Binding-site contacts:
Ligand atom C8 contacts residue THR437 of chain 1.E at 4.3 Å.
Ligand atom C5 contacts residue ASN435 of chain 1.E at 3.8 Å.
Ligand atom C1 contacts residue ASN435 of chain 1.E at 1.5 Å.
Ligand atom C2 contacts residue ASN435 of chain 1.E at 2.6 Å.
Ligand atom O7 contacts residue ASN435 of chain 1.E at 3.6 Å.
Ligand atom C3 contacts residue ASN435 of chain 1.E at 3.9 Å.
Ligand atom C4 contacts residue ASN435 of chain 1.E at 4.4 Å.
Ligand atom C7 contacts residue ASN435 of chain 1.E at 3.4 Å.
Ligand atom N2 contacts residue ASN435 of chain 1.E at 3.0 Å (h-bond).
Ligand atom C8 contacts residue ASN435 of chain 1.E at 3.8 Å.
Ligand atom O5 contacts residue ASN435 of chain 1.E at 2.5 Å (h-bond).

Sequence of chain 1.E:
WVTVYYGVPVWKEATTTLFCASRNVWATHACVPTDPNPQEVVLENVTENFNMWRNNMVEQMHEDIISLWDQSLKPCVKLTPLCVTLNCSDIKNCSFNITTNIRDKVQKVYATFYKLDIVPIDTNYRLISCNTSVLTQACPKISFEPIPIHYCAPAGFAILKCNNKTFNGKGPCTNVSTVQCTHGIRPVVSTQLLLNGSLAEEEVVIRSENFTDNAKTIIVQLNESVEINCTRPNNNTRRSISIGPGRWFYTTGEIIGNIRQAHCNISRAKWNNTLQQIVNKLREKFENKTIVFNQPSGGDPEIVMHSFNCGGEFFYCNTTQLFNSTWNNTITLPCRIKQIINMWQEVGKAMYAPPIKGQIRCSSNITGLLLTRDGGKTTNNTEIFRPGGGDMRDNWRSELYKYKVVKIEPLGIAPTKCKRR

The small molecule below binds the protein below.
Small molecule (SMILES): CC(=O)N[C@@H]1[C@@H](O)[C@H](O)[C@@H](CO)O[C@H]1O